Binding-site contacts:
Ligand atom C5 contacts residue NAG1 of chain 1.OA at 3.9 Å.
Ligand atom O7 contacts residue ASN344 of chain 1.B at 3.6 Å.
Ligand atom C8 contacts residue PHE343 of chain 1.B at 4.1 Å (hydrophobic).
Ligand atom C5 contacts residue ASN230 of chain 1.B at 3.6 Å.
Ligand atom C8 contacts residue CYS345 of chain 1.B at 4.0 Å (hydrophobic).
Ligand atom C1 contacts residue ASN230 of chain 1.B at 1.4 Å.
Ligand atom O7 contacts residue PRO180 of chain 1.B at 3.4 Å.
Ligand atom C6 contacts residue NAG1 of chain 1.IA at 3.6 Å.
Ligand atom C3 contacts residue ASN230 of chain 1.B at 3.8 Å.
Ligand atom O7 contacts residue ASN230 of chain 1.B at 3.8 Å.
Ligand atom O3 contacts residue CYS411 of chain 1.B at 3.6 Å (h-bond).
Ligand atom C3 contacts residue CYS411 of chain 1.B at 4.0 Å (hydrophobic).
Ligand atom C7 contacts residue CYS345 of chain 1.B at 3.9 Å (hydrophobic).
Ligand atom C8 contacts residue VAL222 of chain 1.B at 3.8 Å (hydrophobic).
Ligand atom N2 contacts residue SER413 of chain 1.B at 3.0 Å (h-bond).
Ligand atom O4 contacts residue NAG1 of chain 1.IA at 3.1 Å.
Ligand atom N2 contacts residue ASN230 of chain 1.B at 2.9 Å (h-bond).
Ligand atom O4 contacts residue VAL412 of chain 1.B at 3.3 Å (h-bond).
Ligand atom C3 contacts residue VAL412 of chain 1.B at 3.5 Å (hydrophobic).
Ligand atom C7 contacts residue ASN344 of chain 1.B at 3.8 Å.
Ligand atom C7 contacts residue ASN230 of chain 1.B at 3.5 Å.
Ligand atom O4 contacts residue NAG1 of chain 1.L at 3.9 Å.
Ligand atom C3 contacts residue SER413 of chain 1.B at 3.3 Å.
Ligand atom C1 contacts residue SER413 of chain 1.B at 3.6 Å.
Ligand atom O6 contacts residue NAG1 of chain 1.OA at 3.8 Å.
Ligand atom O5 contacts residue ASN230 of chain 1.B at 2.4 Å (h-bond).
Ligand atom C8 contacts residue ASN344 of chain 1.B at 3.5 Å.
Ligand atom N2 contacts residue CYS345 of chain 1.B at 4.1 Å.
Ligand atom C8 contacts residue LEU229 of chain 1.B at 3.7 Å (hydrophobic).
Ligand atom O7 contacts residue VAL222 of chain 1.B at 4.1 Å.
Ligand atom C4 contacts residue NAG1 of chain 1.IA at 3.5 Å.
Ligand atom C4 contacts residue VAL412 of chain 1.B at 3.5 Å (hydrophobic).
Ligand atom C6 contacts residue NAG1 of chain 1.OA at 3.6 Å.
Ligand atom O5 contacts residue VAL412 of chain 1.B at 4.0 Å.
Ligand atom O3 contacts residue CYS345 of chain 1.B at 3.2 Å.
Ligand atom O5 contacts residue NAG1 of chain 1.OA at 3.6 Å.
Ligand atom C5 contacts residue VAL412 of chain 1.B at 3.2 Å (hydrophobic).
Ligand atom C2 contacts residue ASN230 of chain 1.B at 2.5 Å.
Ligand atom C1 contacts residue VAL412 of chain 1.B at 4.0 Å (hydrophobic).
Ligand atom C2 contacts residue SER413 of chain 1.B at 3.4 Å.

Sequence of chain 1.B:
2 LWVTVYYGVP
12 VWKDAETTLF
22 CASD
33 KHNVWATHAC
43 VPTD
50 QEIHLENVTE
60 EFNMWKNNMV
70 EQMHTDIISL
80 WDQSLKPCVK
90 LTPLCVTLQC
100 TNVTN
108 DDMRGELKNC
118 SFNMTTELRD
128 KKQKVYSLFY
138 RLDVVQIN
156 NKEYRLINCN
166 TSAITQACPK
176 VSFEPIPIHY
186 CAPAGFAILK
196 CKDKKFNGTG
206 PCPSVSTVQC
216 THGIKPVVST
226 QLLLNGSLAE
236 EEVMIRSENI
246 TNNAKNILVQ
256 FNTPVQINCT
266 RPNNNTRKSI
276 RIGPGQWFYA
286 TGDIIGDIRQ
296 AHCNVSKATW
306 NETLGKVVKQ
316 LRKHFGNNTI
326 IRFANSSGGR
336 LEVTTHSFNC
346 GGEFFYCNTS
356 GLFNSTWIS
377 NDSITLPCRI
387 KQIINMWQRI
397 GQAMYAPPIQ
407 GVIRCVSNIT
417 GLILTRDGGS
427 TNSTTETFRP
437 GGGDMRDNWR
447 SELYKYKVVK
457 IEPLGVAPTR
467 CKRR

This small molecule binds to this protein.
Small molecule (SMILES): CC(=O)N[C@@H]1[C@@H](O)[C@H](O)[C@@H](CO)O[C@H]1O